Sequence of chain 1.B:
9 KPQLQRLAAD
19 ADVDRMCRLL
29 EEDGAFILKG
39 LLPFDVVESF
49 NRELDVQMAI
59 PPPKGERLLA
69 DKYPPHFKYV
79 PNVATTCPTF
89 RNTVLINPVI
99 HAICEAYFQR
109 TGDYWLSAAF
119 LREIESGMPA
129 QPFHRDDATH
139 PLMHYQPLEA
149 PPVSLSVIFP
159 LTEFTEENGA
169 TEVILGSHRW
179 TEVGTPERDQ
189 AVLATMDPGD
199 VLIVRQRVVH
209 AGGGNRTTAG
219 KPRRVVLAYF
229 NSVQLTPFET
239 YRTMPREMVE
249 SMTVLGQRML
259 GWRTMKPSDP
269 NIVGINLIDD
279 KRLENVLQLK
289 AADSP

A small-molecule ligand and the protein it binds are described below.
Small molecule (SMILES): O=C(O)CCC(=O)C(=O)O

Binding-site contacts:
Ligand atom C5 contacts residue ARG221 of chain 1.B at 3.9 Å.
Ligand atom C2 contacts residue FE21 of chain 1.F at 2.7 Å.
Ligand atom O2 contacts residue ARG120 of chain 1.B at 3.9 Å.
Ligand atom O5 contacts residue GLN129 of chain 1.B at 3.9 Å.
Ligand atom O5 contacts residue FE21 of chain 1.F at 2.1 Å.
Ligand atom O4 contacts residue GLY210 of chain 1.B at 4.0 Å.
Ligand atom C1 contacts residue HIS132 of chain 1.B at 3.6 Å.
Ligand atom C5 contacts residue GLY210 of chain 1.B at 3.6 Å.
Ligand atom C2 contacts residue LEU225 of chain 1.B at 4.1 Å (hydrophobic).
Ligand atom C4 contacts residue LEU225 of chain 1.B at 4.2 Å (hydrophobic).
Ligand atom O4 contacts residue THR169 of chain 1.B at 2.5 Å (h-bond).
Ligand atom O1 contacts residue HIS208 of chain 1.B at 4.2 Å.
Ligand atom O4 contacts residue PHE162 of chain 1.B at 4.3 Å.
Ligand atom C3 contacts residue LEU225 of chain 1.B at 3.9 Å (hydrophobic).
Ligand atom O3 contacts residue ARG221 of chain 1.B at 3.6 Å (salt-bridge).
Ligand atom O5 contacts residue HIS132 of chain 1.B at 3.3 Å (h-bond).
Ligand atom O5 contacts residue ASP134 of chain 1.B at 4.1 Å.
Ligand atom C3 contacts residue GLN129 of chain 1.B at 3.3 Å.
Ligand atom O1 contacts residue TYR227 of chain 1.B at 3.4 Å (h-bond).
Ligand atom C2 contacts residue GLN129 of chain 1.B at 3.4 Å.
Ligand atom O2 contacts residue GLN129 of chain 1.B at 3.0 Å (h-bond).
Ligand atom O4 contacts residue ARG221 of chain 1.B at 3.1 Å (salt-bridge).
Ligand atom C1 contacts residue ASP134 of chain 1.B at 4.2 Å.
Ligand atom C2 contacts residue HIS132 of chain 1.B at 3.8 Å.
Ligand atom C1 contacts residue FE21 of chain 1.F at 2.7 Å.
Ligand atom O3 contacts residue VAL223 of chain 1.B at 4.2 Å.
Ligand atom O2 contacts residue FE21 of chain 1.F at 4.0 Å.
Ligand atom O1 contacts residue FE21 of chain 1.F at 2.0 Å.
Ligand atom C4 contacts residue GLY210 of chain 1.B at 3.9 Å.
Ligand atom C4 contacts residue GLN129 of chain 1.B at 4.0 Å.
Ligand atom O1 contacts residue HIS132 of chain 1.B at 3.0 Å (h-bond).
Ligand atom O5 contacts residue HIS208 of chain 1.B at 2.7 Å (h-bond).
Ligand atom C5 contacts residue THR169 of chain 1.B at 3.6 Å.
Ligand atom C2 contacts residue HIS208 of chain 1.B at 3.9 Å.
Ligand atom C3 contacts residue FE21 of chain 1.F at 4.2 Å.
Ligand atom C1 contacts residue TYR227 of chain 1.B at 3.9 Å (hydrophobic).
Ligand atom C1 contacts residue GLN129 of chain 1.B at 3.7 Å.
Ligand atom O3 contacts residue GLY210 of chain 1.B at 3.7 Å.
Ligand atom C4 contacts residue THR169 of chain 1.B at 4.0 Å.
Ligand atom O1 contacts residue ASP134 of chain 1.B at 3.1 Å (salt-bridge).